Binding-site contacts:
Ligand atom OP2 contacts residue GLY137 of chain 1.B at 3.4 Å.
Ligand atom C6 contacts residue ASP336 of chain 1.B at 3.6 Å.
Ligand atom C3 contacts residue THR283 of chain 1.B at 3.5 Å.
Ligand atom OP1 contacts residue SER432 of chain 1.A at 2.6 Å (h-bond).
Ligand atom C2 contacts residue THR283 of chain 1.B at 3.6 Å.
Ligand atom OP2 contacts residue SER432 of chain 1.A at 3.5 Å (h-bond).
Ligand atom OP2 contacts residue HIS393 of chain 1.B at 2.9 Å (h-bond).
Ligand atom C6 contacts residue HIS195 of chain 1.B at 3.5 Å.
Ligand atom OP2 contacts residue SER138 of chain 1.B at 3.1 Å (h-bond).
Ligand atom OP3 contacts residue THR139 of chain 1.B at 2.6 Å (h-bond).
Ligand atom C2 contacts residue HIS195 of chain 1.B at 3.6 Å.
Ligand atom P contacts residue SER138 of chain 1.B at 3.6 Å.
Ligand atom C2 contacts residue ASP336 of chain 1.B at 3.6 Å.
Ligand atom C2A contacts residue THR283 of chain 1.B at 3.6 Å.
Ligand atom C2 contacts residue ALA338 of chain 1.B at 3.6 Å (hydrophobic).
Ligand atom OP2 contacts residue SER391 of chain 1.B at 3.2 Å (h-bond).
Ligand atom C4A contacts residue LYS394 of chain 1.B at 1.3 Å.
Ligand atom OP4 contacts residue LYS394 of chain 1.B at 3.6 Å (salt-bridge).
Ligand atom N1 contacts residue ASP336 of chain 1.B at 2.7 Å (salt-bridge).
Ligand atom CG contacts residue SER432 of chain 1.A at 3.2 Å.
Ligand atom C5 contacts residue HIS195 of chain 1.B at 3.3 Å.
Ligand atom C4 contacts residue LYS394 of chain 1.B at 2.2 Å.
Ligand atom C6 contacts residue ASN142 of chain 1.B at 3.6 Å.
Ligand atom O3 contacts residue THR283 of chain 1.B at 3.2 Å (h-bond).
Ligand atom C5A contacts residue HIS195 of chain 1.B at 3.6 Å.
Ligand atom OP3 contacts residue SER432 of chain 1.A at 3.6 Å (h-bond).
Ligand atom CG contacts residue LYS394 of chain 1.B at 3.5 Å.
Ligand atom OP3 contacts residue GLY137 of chain 1.B at 3.6 Å.
Ligand atom OP4 contacts residue THR139 of chain 1.B at 3.6 Å.
Ligand atom C3 contacts residue LYS394 of chain 1.B at 2.8 Å.
Ligand atom C5 contacts residue LYS394 of chain 1.B at 3.3 Å.
Ligand atom OP3 contacts residue SER138 of chain 1.B at 3.4 Å (h-bond).
Ligand atom N1 contacts residue HIS195 of chain 1.B at 3.4 Å.
Ligand atom N contacts residue HIS195 of chain 1.B at 3.6 Å.
Ligand atom OP4 contacts residue SER138 of chain 1.B at 3.5 Å.
Ligand atom CA contacts residue LYS394 of chain 1.B at 3.1 Å.
Ligand atom P contacts residue SER432 of chain 1.A at 3.4 Å.
Ligand atom C2A contacts residue ASP336 of chain 1.B at 3.6 Å.
Ligand atom O3 contacts residue LYS394 of chain 1.B at 2.8 Å (salt-bridge).
Ligand atom N contacts residue LYS394 of chain 1.B at 2.3 Å (salt-bridge).

Sequence of chain 1.A:
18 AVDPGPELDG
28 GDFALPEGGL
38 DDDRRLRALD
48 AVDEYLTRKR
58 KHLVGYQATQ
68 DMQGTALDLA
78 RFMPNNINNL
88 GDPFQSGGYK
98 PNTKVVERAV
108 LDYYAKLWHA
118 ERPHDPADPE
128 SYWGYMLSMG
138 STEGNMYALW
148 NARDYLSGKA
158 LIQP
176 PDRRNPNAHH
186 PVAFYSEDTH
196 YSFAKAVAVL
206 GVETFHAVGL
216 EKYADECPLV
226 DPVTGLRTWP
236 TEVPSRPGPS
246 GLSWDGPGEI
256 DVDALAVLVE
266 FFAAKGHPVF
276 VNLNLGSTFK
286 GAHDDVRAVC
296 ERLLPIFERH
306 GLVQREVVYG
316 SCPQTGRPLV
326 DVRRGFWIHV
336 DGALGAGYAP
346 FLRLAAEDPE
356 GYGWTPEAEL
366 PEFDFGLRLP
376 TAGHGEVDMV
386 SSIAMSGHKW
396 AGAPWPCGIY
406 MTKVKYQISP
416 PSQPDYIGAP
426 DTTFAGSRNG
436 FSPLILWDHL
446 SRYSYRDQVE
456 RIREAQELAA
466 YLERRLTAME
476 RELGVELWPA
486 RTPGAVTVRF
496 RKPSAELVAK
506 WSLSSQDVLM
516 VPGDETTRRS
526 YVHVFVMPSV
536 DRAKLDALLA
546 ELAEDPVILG

Sequence of chain 1.B:
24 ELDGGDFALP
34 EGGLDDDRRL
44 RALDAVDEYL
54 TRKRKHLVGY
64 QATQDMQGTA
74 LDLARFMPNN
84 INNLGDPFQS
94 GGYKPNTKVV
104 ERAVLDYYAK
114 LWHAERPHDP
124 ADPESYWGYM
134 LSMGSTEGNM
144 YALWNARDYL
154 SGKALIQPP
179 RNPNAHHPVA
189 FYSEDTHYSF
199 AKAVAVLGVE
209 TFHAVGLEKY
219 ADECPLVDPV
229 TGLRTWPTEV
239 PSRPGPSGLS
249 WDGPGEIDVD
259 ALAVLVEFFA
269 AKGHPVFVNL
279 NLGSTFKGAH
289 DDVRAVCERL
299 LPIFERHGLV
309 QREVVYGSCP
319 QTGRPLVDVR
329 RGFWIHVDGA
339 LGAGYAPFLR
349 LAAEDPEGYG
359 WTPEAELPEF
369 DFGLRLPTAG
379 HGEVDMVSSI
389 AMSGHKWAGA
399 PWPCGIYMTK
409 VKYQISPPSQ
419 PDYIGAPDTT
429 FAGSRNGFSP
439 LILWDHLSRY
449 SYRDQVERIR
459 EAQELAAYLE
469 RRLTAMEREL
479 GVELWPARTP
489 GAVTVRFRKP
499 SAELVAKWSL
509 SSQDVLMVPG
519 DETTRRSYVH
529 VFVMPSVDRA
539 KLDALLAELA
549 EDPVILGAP

This small molecule binds to this protein.
Small molecule (SMILES): CSCCCNCc1c(COP(=O)(O)O)cnc(C)c1O